Binding-site contacts:
Ligand atom N contacts residue GLU97 of chain 1.B at 3.9 Å.
Ligand atom O contacts residue HIS98 of chain 1.B at 4.1 Å.
Ligand atom O contacts residue PHE16 of chain 1.B at 3.6 Å.
Ligand atom OXT contacts residue PHE14 of chain 1.B at 4.2 Å.
Ligand atom CA contacts residue HIS98 of chain 1.B at 4.0 Å.
Ligand atom N contacts residue HIS98 of chain 1.B at 3.3 Å (h-bond).
Ligand atom O contacts residue PHE93 of chain 1.B at 4.4 Å.
Ligand atom C contacts residue PHE16 of chain 1.B at 4.5 Å (hydrophobic).
Ligand atom CA contacts residue MET59 of chain 1.B at 4.3 Å (hydrophobic).
Ligand atom CA contacts residue GLU97 of chain 1.B at 3.8 Å.
Ligand atom C contacts residue MET59 of chain 1.B at 4.2 Å (hydrophobic).
Ligand atom OXT contacts residue MET59 of chain 1.B at 4.1 Å.
Ligand atom C contacts residue HIS98 of chain 1.B at 4.1 Å.
Ligand atom N contacts residue VAL68 of chain 1.B at 3.8 Å.
Ligand atom C contacts residue PHE14 of chain 1.B at 4.4 Å (hydrophobic).
Ligand atom O contacts residue PHE14 of chain 1.B at 3.8 Å.
Ligand atom CA contacts residue VAL68 of chain 1.B at 4.4 Å (hydrophobic).

The small molecule below binds the protein below.
Small molecule (SMILES): NCC(=O)O

Sequence of chain 1.B:
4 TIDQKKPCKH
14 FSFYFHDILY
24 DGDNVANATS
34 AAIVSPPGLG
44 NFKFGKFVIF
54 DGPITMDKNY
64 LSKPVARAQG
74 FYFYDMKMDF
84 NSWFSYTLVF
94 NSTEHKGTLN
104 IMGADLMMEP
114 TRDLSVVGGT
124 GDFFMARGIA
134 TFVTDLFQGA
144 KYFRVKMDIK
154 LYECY